Sequence of chain 1.B:
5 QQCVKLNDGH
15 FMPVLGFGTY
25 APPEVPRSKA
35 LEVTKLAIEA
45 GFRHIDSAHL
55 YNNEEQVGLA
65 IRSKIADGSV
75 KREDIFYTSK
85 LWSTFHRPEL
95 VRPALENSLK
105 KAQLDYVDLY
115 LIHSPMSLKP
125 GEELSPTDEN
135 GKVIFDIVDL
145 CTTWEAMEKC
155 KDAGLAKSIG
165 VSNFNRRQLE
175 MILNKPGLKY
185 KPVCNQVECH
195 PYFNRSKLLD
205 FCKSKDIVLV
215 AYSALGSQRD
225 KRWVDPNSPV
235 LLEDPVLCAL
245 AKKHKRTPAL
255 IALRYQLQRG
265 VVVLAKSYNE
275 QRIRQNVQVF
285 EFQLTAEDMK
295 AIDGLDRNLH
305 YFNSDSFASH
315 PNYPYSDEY

Binding-site contacts:
Ligand atom O7 contacts residue HIS117 of chain 1.B at 2.7 Å (h-bond).
Ligand atom O4 contacts residue ARG226 of chain 1.B at 3.3 Å.
Ligand atom C3 contacts residue TRP227 of chain 1.B at 3.5 Å (hydrophobic).
Ligand atom C2 contacts residue TYR24 of chain 1.B at 3.6 Å (hydrophobic).
Ligand atom O6 contacts residue NDP1 of chain 1.E at 3.2 Å.
Ligand atom O13 contacts residue ASN167 of chain 1.B at 3.0 Å (h-bond).
Ligand atom O9 contacts residue SER129 of chain 1.B at 3.1 Å (h-bond).
Ligand atom C13 contacts residue HIS117 of chain 1.B at 3.6 Å.
Ligand atom C7 contacts residue TYR24 of chain 1.B at 3.4 Å (hydrophobic).
Ligand atom O6 contacts residue TYR24 of chain 1.B at 3.5 Å.
Ligand atom O15 contacts residue PHE306 of chain 1.B at 3.2 Å.
Ligand atom O13 contacts residue NDP1 of chain 1.E at 2.7 Å (h-bond).
Ligand atom C5 contacts residue ASP224 of chain 1.B at 3.2 Å.
Ligand atom C27 contacts residue MET120 of chain 1.B at 3.4 Å (hydrophobic).
Ligand atom C13 contacts residue TYR55 of chain 1.B at 3.5 Å (hydrophobic).
Ligand atom O10 contacts residue PHE311 of chain 1.B at 3.2 Å.
Ligand atom O15 contacts residue TYR319 of chain 1.B at 2.8 Å (h-bond).
Ligand atom C25 contacts residue TYR319 of chain 1.B at 3.2 Å (hydrophobic).
Ligand atom C14 contacts residue LEU54 of chain 1.B at 3.4 Å (hydrophobic).
Ligand atom O1 contacts residue TYR24 of chain 1.B at 3.2 Å.
Ligand atom C13 contacts residue NDP1 of chain 1.E at 3.5 Å.
Ligand atom C4 contacts residue TRP227 of chain 1.B at 3.5 Å (hydrophobic).
Ligand atom C3 contacts residue TYR24 of chain 1.B at 3.3 Å (hydrophobic).
Ligand atom C12 contacts residue TYR55 of chain 1.B at 3.4 Å (hydrophobic).
Ligand atom O5 contacts residue ASP224 of chain 1.B at 3.2 Å.
Ligand atom O14 contacts residue PHE306 of chain 1.B at 3.6 Å.
Ligand atom O7 contacts residue NDP1 of chain 1.E at 2.9 Å.
Ligand atom C8 contacts residue TYR24 of chain 1.B at 3.2 Å (hydrophobic).
Ligand atom C9 contacts residue TYR24 of chain 1.B at 3.3 Å (hydrophobic).
Ligand atom O3 contacts residue TRP227 of chain 1.B at 3.1 Å (h-bond).
Ligand atom O13 contacts residue TYR216 of chain 1.B at 3.3 Å (h-bond).
Ligand atom C15 contacts residue LEU54 of chain 1.B at 3.5 Å (hydrophobic).
Ligand atom O5 contacts residue GLN222 of chain 1.B at 3.4 Å.
Ligand atom O6 contacts residue TYR55 of chain 1.B at 2.9 Å (h-bond).
Ligand atom O14 contacts residue TYR216 of chain 1.B at 2.9 Å (h-bond).
Ligand atom C24 contacts residue PHE306 of chain 1.B at 3.6 Å (hydrophobic).
Ligand atom C6 contacts residue ASP224 of chain 1.B at 3.5 Å.
Ligand atom O4 contacts residue TRP227 of chain 1.B at 3.1 Å (h-bond).
Ligand atom O7 contacts residue TYR55 of chain 1.B at 2.7 Å (h-bond).
Ligand atom O15 contacts residue HIS304 of chain 1.B at 3.2 Å.

A small-molecule ligand and the protein it binds are described below.
Small molecule (SMILES): C[C@@H]1O[C@@H](OC[C@H]2O[C@@H](Oc3c(-c4ccc(O)c(O)c4)oc4cc(O)cc(O)c4c3=O)[C@H](O)[C@@H](O)[C@@H]2O)[C@H](O)[C@H](O)[C@H]1O